This small molecule binds to this protein.
Small molecule (SMILES): [H]/N=C(/NCCC[C@H](N)C(=O)O)NC(CC(=O)O)C(=O)O

Binding-site contacts:
Ligand atom C2 contacts residue VAL119 of chain 1.A at 4.0 Å (hydrophobic).
Ligand atom N4 contacts residue GLN328 of chain 1.A at 2.9 Å (h-bond).
Ligand atom C2 contacts residue ASN116 of chain 1.A at 4.1 Å.
Ligand atom OG1 contacts residue TYR323 of chain 1.A at 4.0 Å.
Ligand atom O52 contacts residue TYR323 of chain 1.A at 2.8 Å (h-bond).
Ligand atom CD contacts residue ARG115 of chain 1.A at 4.1 Å.
Ligand atom OD1 contacts residue ARG115 of chain 1.A at 3.3 Å (salt-bridge).
Ligand atom OD2 contacts residue SER114 of chain 1.A at 2.6 Å (h-bond).
Ligand atom C5 contacts residue LYS331 of chain 1.A at 3.8 Å.
Ligand atom C5 contacts residue TYR323 of chain 1.A at 3.5 Å (hydrophobic).
Ligand atom C4 contacts residue GLN328 of chain 1.A at 3.5 Å.
Ligand atom O51 contacts residue GLN328 of chain 1.A at 3.5 Å.
Ligand atom N4 contacts residue SER29 of chain 1.A at 3.3 Å (h-bond).
Ligand atom CG contacts residue HIS162 of chain 1.C at 3.6 Å.
Ligand atom C2 contacts residue ARG115 of chain 1.A at 3.8 Å.
Ligand atom CD contacts residue SER114 of chain 1.A at 3.2 Å.
Ligand atom C1 contacts residue ARG115 of chain 1.A at 4.0 Å.
Ligand atom C contacts residue ARG115 of chain 1.A at 3.7 Å.
Ligand atom OG1 contacts residue HIS162 of chain 1.C at 2.6 Å (h-bond).
Ligand atom C1 contacts residue TYR323 of chain 1.A at 3.2 Å (hydrophobic).
Ligand atom N1 contacts residue ARG115 of chain 1.A at 3.9 Å.
Ligand atom OG2 contacts residue ASN291 of chain 1.D at 4.1 Å.
Ligand atom OD1 contacts residue SER114 of chain 1.A at 3.5 Å (h-bond).
Ligand atom OG2 contacts residue HIS162 of chain 1.C at 4.0 Å.
Ligand atom O51 contacts residue LYS331 of chain 1.A at 2.8 Å (salt-bridge).
Ligand atom C4 contacts residue TYR323 of chain 1.A at 3.6 Å (hydrophobic).
Ligand atom CA contacts residue ASN116 of chain 1.A at 3.5 Å.
Ligand atom C1 contacts residue ASN116 of chain 1.A at 4.0 Å.
Ligand atom C contacts residue ASN116 of chain 1.A at 3.3 Å.
Ligand atom OD2 contacts residue ALA205 of chain 1.A at 3.6 Å.
Ligand atom N1 contacts residue ASN116 of chain 1.A at 2.9 Å (h-bond).
Ligand atom N2 contacts residue TYR323 of chain 1.A at 3.8 Å.
Ligand atom N2 contacts residue ARG115 of chain 1.A at 3.5 Å.
Ligand atom N2 contacts residue ASN116 of chain 1.A at 2.8 Å (h-bond).
Ligand atom C3 contacts residue TYR323 of chain 1.A at 4.1 Å (hydrophobic).
Ligand atom O52 contacts residue GLN328 of chain 1.A at 3.8 Å.
Ligand atom C2 contacts residue TYR323 of chain 1.A at 3.4 Å (hydrophobic).
Ligand atom O51 contacts residue VAL119 of chain 1.A at 4.0 Å.
Ligand atom C3 contacts residue VAL119 of chain 1.A at 3.9 Å (hydrophobic).
Ligand atom C5 contacts residue GLN328 of chain 1.A at 3.8 Å.

Sequence of chain 1.A:
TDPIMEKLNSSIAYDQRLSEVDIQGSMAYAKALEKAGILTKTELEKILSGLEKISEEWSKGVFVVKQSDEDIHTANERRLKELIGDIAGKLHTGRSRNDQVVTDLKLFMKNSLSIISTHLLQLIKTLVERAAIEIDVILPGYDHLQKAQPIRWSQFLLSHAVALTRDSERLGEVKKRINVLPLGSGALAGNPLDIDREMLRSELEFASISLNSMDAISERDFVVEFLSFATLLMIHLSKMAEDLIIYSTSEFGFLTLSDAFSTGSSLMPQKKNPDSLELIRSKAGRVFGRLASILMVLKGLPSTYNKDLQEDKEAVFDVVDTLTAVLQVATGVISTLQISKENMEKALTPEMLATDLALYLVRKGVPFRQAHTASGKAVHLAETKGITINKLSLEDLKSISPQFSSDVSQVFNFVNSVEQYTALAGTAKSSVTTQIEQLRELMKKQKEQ

Sequence of chain 1.D:
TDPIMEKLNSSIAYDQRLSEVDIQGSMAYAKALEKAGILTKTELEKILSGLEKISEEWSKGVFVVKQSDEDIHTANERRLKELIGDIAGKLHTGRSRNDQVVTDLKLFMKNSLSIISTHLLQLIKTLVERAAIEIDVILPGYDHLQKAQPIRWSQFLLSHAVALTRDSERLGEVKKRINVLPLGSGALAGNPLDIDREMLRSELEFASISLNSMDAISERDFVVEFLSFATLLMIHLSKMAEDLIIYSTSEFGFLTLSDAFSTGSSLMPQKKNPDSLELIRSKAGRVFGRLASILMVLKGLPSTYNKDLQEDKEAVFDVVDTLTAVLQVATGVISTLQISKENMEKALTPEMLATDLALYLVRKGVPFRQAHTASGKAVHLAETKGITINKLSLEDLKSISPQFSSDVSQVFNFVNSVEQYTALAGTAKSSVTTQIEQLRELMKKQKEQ

Sequence of chain 1.C:
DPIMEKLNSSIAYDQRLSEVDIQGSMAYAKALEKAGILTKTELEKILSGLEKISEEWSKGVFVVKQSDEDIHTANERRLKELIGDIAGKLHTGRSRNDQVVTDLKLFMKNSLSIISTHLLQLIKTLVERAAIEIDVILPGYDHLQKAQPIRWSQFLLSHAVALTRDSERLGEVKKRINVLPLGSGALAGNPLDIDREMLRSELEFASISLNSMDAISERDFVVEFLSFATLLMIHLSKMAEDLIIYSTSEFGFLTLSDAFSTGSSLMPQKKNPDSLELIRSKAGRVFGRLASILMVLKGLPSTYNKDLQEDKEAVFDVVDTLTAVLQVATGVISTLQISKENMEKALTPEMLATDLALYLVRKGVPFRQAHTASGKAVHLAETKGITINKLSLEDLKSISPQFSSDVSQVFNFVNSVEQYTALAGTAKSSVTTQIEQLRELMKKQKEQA